Binding-site contacts:
Ligand atom CG contacts residue ASN44 of chain 2.A at 2.9 Å.
Ligand atom CE2 contacts residue LYS39 of chain 2.A at 3.1 Å.
Ligand atom CA contacts residue SER204 of chain 2.A at 3.4 Å.
Ligand atom CG contacts residue LYS200 of chain 2.A at 3.2 Å.
Ligand atom CG contacts residue MET42 of chain 2.A at 3.3 Å (hydrophobic).
Ligand atom CD2 contacts residue HIS205 of chain 2.A at 3.0 Å.
Ligand atom OH contacts residue TYR22 of chain 2.A at 2.9 Å.
Ligand atom CA contacts residue GLN43 of chain 2.A at 3.2 Å.
Ligand atom CE1 contacts residue TRP40 of chain 2.A at 3.2 Å (hydrophobic).
Ligand atom CB contacts residue GLN43 of chain 2.A at 3.5 Å.
Ligand atom CB contacts residue ASN44 of chain 2.A at 3.0 Å.
Ligand atom CB contacts residue LYS200 of chain 2.A at 3.1 Å.
Ligand atom CZ contacts residue LYS39 of chain 2.A at 3.1 Å.
Ligand atom CD contacts residue PRO206 of chain 2.A at 3.5 Å (hydrophobic).
Ligand atom CB contacts residue SER204 of chain 2.A at 3.0 Å.
Ligand atom CE2 contacts residue HIS205 of chain 2.A at 3.1 Å.
Ligand atom CG1 contacts residue ASN44 of chain 2.A at 3.0 Å.
Ligand atom C contacts residue GLN43 of chain 2.A at 3.5 Å.
Ligand atom O contacts residue MET42 of chain 2.A at 3.0 Å (h-bond).
Ligand atom CB contacts residue SER204 of chain 2.A at 2.7 Å.
Ligand atom OH contacts residue PRO23 of chain 2.A at 2.9 Å.
Ligand atom CG contacts residue ASN41 of chain 2.A at 3.2 Å.
Ligand atom CD contacts residue ASN44 of chain 2.A at 2.9 Å.
Ligand atom O contacts residue ASN41 of chain 2.A at 3.4 Å (h-bond).
Ligand atom OH contacts residue LYS39 of chain 2.A at 3.3 Å (salt-bridge).
Ligand atom CB contacts residue ASN41 of chain 2.A at 3.5 Å.
Ligand atom CG contacts residue SER201 of chain 2.A at 2.8 Å.
Ligand atom O contacts residue SER204 of chain 2.A at 2.9 Å (h-bond).
Ligand atom N contacts residue GLN43 of chain 2.A at 3.4 Å (h-bond).
Ligand atom CD1 contacts residue ASN41 of chain 2.A at 3.0 Å.
Ligand atom CB contacts residue SER201 of chain 2.A at 3.2 Å.
Ligand atom O contacts residue GLN43 of chain 2.A at 3.3 Å (h-bond).
Ligand atom O contacts residue MET42 of chain 2.A at 3.4 Å (h-bond).
Ligand atom C contacts residue SER204 of chain 2.A at 2.9 Å.
Ligand atom OD2 contacts residue LYS200 of chain 2.A at 2.6 Å (salt-bridge).
Ligand atom CB contacts residue MET42 of chain 2.A at 2.9 Å (hydrophobic).
Ligand atom CA contacts residue SER204 of chain 2.A at 3.5 Å.
Ligand atom CG2 contacts residue LYS200 of chain 2.A at 2.9 Å.
Ligand atom N contacts residue SER204 of chain 2.A at 3.2 Å (h-bond).
Ligand atom C contacts residue MET42 of chain 2.A at 3.2 Å (hydrophobic).

A protein and the small-molecule ligand that binds it are described below.
Small molecule (SMILES): CC(C)[C@H](NC(=O)[C@@H](N)CC(=O)O)C(=O)N[C@@H](Cc1ccccc1)C(=O)N[C@@H](Cc1ccc(O)cc1)C(=O)N1CCC[C@H]1C(=O)N[C@@H](Cc1ccc(O)cc1)C(=O)N1CCC[C@H]1C(=O)N[C@@H](Cc1ccc(O)cc1)C(=O)N[C@@H](C)C(=O)N[C@@H](CO)C(=O)NCC(=O)N[C@@H](CO)C(=O)O

Sequence of chain 2.A:
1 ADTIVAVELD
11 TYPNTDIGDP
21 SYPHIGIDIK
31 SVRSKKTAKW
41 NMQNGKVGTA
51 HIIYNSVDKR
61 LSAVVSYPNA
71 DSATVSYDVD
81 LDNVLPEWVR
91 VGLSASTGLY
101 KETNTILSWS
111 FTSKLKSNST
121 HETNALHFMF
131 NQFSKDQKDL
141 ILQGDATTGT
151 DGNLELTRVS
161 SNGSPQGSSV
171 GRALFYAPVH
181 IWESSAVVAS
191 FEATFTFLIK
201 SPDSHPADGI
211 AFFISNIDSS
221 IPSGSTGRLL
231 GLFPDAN